The protein below binds the small molecule below.
Small molecule (SMILES): Cc1ncc(C(=O)N[C@@H](CC(C)C)C(=O)N[C@@H](CC2CCCCC2)C(=O)N[C@H](CCS(C)(=O)=O)Cc2ccc(CN)cc2)s1

Sequence of chain 1.W:
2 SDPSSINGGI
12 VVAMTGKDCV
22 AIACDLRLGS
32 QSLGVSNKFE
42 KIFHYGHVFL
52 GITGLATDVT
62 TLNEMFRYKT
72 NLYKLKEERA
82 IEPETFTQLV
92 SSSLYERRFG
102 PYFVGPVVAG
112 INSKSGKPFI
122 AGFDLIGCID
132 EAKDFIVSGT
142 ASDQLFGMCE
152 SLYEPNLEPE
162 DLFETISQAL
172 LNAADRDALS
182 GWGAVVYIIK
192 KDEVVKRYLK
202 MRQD

Binding-site contacts:
Ligand atom O44 contacts residue ASN22 of chain 1.V at 3.7 Å.
Ligand atom C23 contacts residue ALA49 of chain 1.V at 3.5 Å (hydrophobic).
Ligand atom C28 contacts residue THR1 of chain 1.V at 3.6 Å.
Ligand atom C24 contacts residue LYS33 of chain 1.V at 3.5 Å.
Ligand atom N22 contacts residue GLU32 of chain 1.V at 3.7 Å.
Ligand atom C43 contacts residue ASN22 of chain 1.V at 3.6 Å.
Ligand atom C16 contacts residue THR1 of chain 1.V at 2.6 Å.
Ligand atom C3 contacts residue LEU126 of chain 1.W at 3.6 Å (hydrophobic).
Ligand atom C34 contacts residue GLY47 of chain 1.V at 3.5 Å.
Ligand atom O30 contacts residue GLY128 of chain 1.V at 3.4 Å.
Ligand atom C16 contacts residue ALA46 of chain 1.V at 3.7 Å (hydrophobic).
Ligand atom C4 contacts residue ILE127 of chain 1.W at 3.7 Å (hydrophobic).
Ligand atom C9 contacts residue THR21 of chain 1.V at 3.7 Å.
Ligand atom C32 contacts residue GLY47 of chain 1.V at 3.8 Å.
Ligand atom C12 contacts residue THR21 of chain 1.V at 3.8 Å.
Ligand atom C18 contacts residue GLY45 of chain 1.V at 3.5 Å.
Ligand atom N11 contacts residue THR21 of chain 1.V at 2.9 Å (h-bond).
Ligand atom O31 contacts residue THR21 of chain 1.V at 2.9 Å (h-bond).
Ligand atom N22 contacts residue GLU53 of chain 1.V at 2.8 Å (salt-bridge).
Ligand atom C15 contacts residue THR1 of chain 1.V at 2.2 Å.
Ligand atom N22 contacts residue HIS35 of chain 1.V at 3.5 Å (h-bond).
Ligand atom C10 contacts residue THR21 of chain 1.V at 3.7 Å.
Ligand atom N14 contacts residue THR1 of chain 1.V at 3.5 Å (h-bond).
Ligand atom O30 contacts residue THR1 of chain 1.V at 3.1 Å.
Ligand atom S27 contacts residue THR1 of chain 1.V at 3.5 Å (h-bond).
Ligand atom C26 contacts residue GLY47 of chain 1.V at 3.5 Å.
Ligand atom O39 contacts residue VAL48 of chain 1.V at 3.7 Å.
Ligand atom C4 contacts residue LEU126 of chain 1.W at 3.5 Å (hydrophobic).
Ligand atom O39 contacts residue ALA49 of chain 1.V at 3.2 Å (h-bond).
Ligand atom S5 contacts residue ASP125 of chain 1.W at 3.5 Å (salt-bridge).
Ligand atom C23 contacts residue CYS31 of chain 1.V at 3.6 Å (hydrophobic).
Ligand atom C16 contacts residue GLY45 of chain 1.V at 3.6 Å.
Ligand atom O30 contacts residue SER129 of chain 1.V at 2.8 Å (h-bond).
Ligand atom N8 contacts residue ASP125 of chain 1.W at 3.8 Å.
Ligand atom C12 contacts residue GLY47 of chain 1.V at 3.5 Å.
Ligand atom O31 contacts residue ALA20 of chain 1.V at 3.1 Å.
Ligand atom N14 contacts residue GLY47 of chain 1.V at 3.2 Å (h-bond).
Ligand atom C20 contacts residue ALA49 of chain 1.V at 3.6 Å (hydrophobic).
Ligand atom C25 contacts residue THR1 of chain 1.V at 1.4 Å.
Ligand atom C26 contacts residue THR1 of chain 1.V at 2.5 Å.

Sequence of chain 1.V:
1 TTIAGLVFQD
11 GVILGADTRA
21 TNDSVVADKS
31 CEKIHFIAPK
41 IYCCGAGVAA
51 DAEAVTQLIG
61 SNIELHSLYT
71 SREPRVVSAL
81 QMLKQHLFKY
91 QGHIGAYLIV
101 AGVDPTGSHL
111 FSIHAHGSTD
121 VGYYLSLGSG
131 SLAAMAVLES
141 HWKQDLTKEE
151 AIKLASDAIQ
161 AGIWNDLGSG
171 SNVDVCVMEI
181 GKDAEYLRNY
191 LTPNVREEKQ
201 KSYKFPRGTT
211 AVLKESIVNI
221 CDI